Binding-site contacts:
Ligand atom C6 contacts residue MAN1 of chain 1.R at 3.1 Å.
Ligand atom C3 contacts residue ASN313 of chain 1.C at 3.5 Å.
Ligand atom C2 contacts residue MAN1 of chain 1.S at 3.0 Å.
Ligand atom N2 contacts residue ASN120 of chain 1.A at 3.1 Å (h-bond).
Ligand atom O5 contacts residue GLY375 of chain 1.C at 3.0 Å.
Ligand atom N2 contacts residue ASN313 of chain 1.C at 3.0 Å (h-bond).
Ligand atom C1 contacts residue ASN120 of chain 1.A at 1.4 Å.
Ligand atom C2 contacts residue ASN313 of chain 1.C at 3.8 Å.
Ligand atom O5 contacts residue ASN120 of chain 1.A at 2.3 Å (h-bond).
Ligand atom O6 contacts residue ASN313 of chain 1.C at 3.4 Å (h-bond).
Ligand atom C2 contacts residue ASN313 of chain 1.C at 3.6 Å.
Ligand atom O2 contacts residue LEU297 of chain 1.C at 3.4 Å.
Ligand atom C5 contacts residue ILE311 of chain 1.C at 3.6 Å (hydrophobic).
Ligand atom O6 contacts residue ARG373 of chain 1.C at 3.5 Å (salt-bridge).
Ligand atom C2 contacts residue ASN120 of chain 1.A at 2.5 Å.
Ligand atom O5 contacts residue ASN313 of chain 1.C at 2.9 Å (h-bond).
Ligand atom O3 contacts residue SER312 of chain 1.C at 3.0 Å.
Ligand atom C8 contacts residue ASN120 of chain 1.A at 3.7 Å.
Ligand atom C6 contacts residue SER312 of chain 1.C at 3.7 Å.
Ligand atom C1 contacts residue GLY375 of chain 1.C at 3.6 Å.
Ligand atom O6 contacts residue LEU374 of chain 1.C at 3.6 Å.
Ligand atom C6 contacts residue LEU374 of chain 1.C at 2.9 Å (hydrophobic).
Ligand atom O4 contacts residue ASN313 of chain 1.C at 3.2 Å (h-bond).
Ligand atom C5 contacts residue SER312 of chain 1.C at 3.8 Å.
Ligand atom C7 contacts residue ASN120 of chain 1.A at 3.4 Å.
Ligand atom O6 contacts residue MAN1 of chain 1.R at 1.9 Å.
Ligand atom O5 contacts residue PRO310 of chain 1.C at 3.3 Å.
Ligand atom C1 contacts residue ASN313 of chain 1.C at 3.6 Å.
Ligand atom C8 contacts residue ASN313 of chain 1.C at 3.7 Å.
Ligand atom O3 contacts residue ASN313 of chain 1.C at 3.0 Å (h-bond).
Ligand atom O5 contacts residue LEU374 of chain 1.C at 3.6 Å.
Ligand atom C1 contacts residue ASN313 of chain 1.C at 3.8 Å.
Ligand atom C3 contacts residue MAN1 of chain 1.S at 2.7 Å.
Ligand atom C5 contacts residue ASN120 of chain 1.A at 3.6 Å.
Ligand atom O7 contacts residue ASN119 of chain 1.A at 3.8 Å.
Ligand atom O3 contacts residue MAN1 of chain 1.S at 1.8 Å.
Ligand atom C1 contacts residue PRO310 of chain 1.C at 3.7 Å (hydrophobic).
Ligand atom O2 contacts residue MAN1 of chain 1.S at 2.9 Å (h-bond).
Ligand atom C8 contacts residue ASN14 of chain 1.C at 3.5 Å.
Ligand atom C7 contacts residue ASN313 of chain 1.C at 3.8 Å.

Sequence of chain 1.A:
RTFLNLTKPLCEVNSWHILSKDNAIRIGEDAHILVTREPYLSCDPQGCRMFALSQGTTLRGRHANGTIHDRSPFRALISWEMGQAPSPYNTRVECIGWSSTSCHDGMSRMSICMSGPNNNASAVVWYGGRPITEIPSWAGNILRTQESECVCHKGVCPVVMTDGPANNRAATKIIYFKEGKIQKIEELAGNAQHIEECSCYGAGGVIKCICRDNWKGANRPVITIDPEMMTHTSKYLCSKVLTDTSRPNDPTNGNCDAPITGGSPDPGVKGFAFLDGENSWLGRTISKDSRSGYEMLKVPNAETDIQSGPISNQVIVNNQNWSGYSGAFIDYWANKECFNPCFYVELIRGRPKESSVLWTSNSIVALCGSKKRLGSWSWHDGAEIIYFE

This small molecule binds to this protein.
Small molecule (SMILES): CC(=O)N[C@H]1[C@H](O[C@H]2[C@H](O)[C@@H](NC(C)=O)CO[C@@H]2CO)O[C@H](CO)[C@@H](O[C@@H]2O[C@H](CO[C@H]3O[C@H](CO)[C@@H](O)[C@H](O)[C@@H]3O)[C@@H](O)[C@H](O[C@H]3O[C@H](CO)[C@@H](O)[C@H](O)[C@@H]3O[C@H]3O[C@H](CO)[C@@H](O)[C@H](O)[C@@H]3O)[C@@H]2O)[C@@H]1O

Sequence of chain 1.C:
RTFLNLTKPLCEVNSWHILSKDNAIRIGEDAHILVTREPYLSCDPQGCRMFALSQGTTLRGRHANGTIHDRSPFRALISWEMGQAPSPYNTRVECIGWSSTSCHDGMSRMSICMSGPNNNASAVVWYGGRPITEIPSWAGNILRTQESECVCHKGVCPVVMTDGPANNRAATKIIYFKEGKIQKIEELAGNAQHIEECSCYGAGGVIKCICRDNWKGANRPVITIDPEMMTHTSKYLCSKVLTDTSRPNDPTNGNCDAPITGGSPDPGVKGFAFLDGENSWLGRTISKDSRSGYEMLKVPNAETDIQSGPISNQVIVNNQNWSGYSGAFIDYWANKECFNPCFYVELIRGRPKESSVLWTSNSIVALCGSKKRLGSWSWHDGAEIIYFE